The small molecule below binds the protein below.
Small molecule (SMILES): CC(C)=CCC/C(C)=C/CC/C(C)=C/[C@@H]1[C@@H](CO[P](=O)(O)OP(=O)(O)O)[C@]1(C)CC/C=C(\C)CCC=C(C)C

Sequence of chain 1.A:
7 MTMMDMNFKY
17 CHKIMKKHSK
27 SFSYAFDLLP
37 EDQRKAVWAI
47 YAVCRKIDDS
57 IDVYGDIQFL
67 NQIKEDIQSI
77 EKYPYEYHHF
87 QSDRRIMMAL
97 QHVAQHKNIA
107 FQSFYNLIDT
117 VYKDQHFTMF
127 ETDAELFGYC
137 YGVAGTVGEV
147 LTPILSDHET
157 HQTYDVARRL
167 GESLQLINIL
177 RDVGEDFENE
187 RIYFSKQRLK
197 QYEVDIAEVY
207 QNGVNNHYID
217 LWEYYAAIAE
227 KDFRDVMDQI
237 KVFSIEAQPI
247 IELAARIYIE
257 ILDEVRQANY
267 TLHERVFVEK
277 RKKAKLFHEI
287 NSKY

Binding-site contacts:
Ligand atom PBM contacts residue MG1 of chain 1.D at 3.4 Å.
Ligand atom OAJ contacts residue HIS24 of chain 1.A at 3.6 Å.
Ligand atom CAZ contacts residue PHE28 of chain 1.A at 3.5 Å (hydrophobic).
Ligand atom OAL contacts residue TYR254 of chain 1.A at 2.6 Å (h-bond).
Ligand atom OAM contacts residue TYR47 of chain 1.A at 2.6 Å (h-bond).
Ligand atom OAK contacts residue TYR254 of chain 1.A at 3.4 Å (h-bond).
Ligand atom OAI contacts residue HIS24 of chain 1.A at 3.1 Å (h-bond).
Ligand atom CAO contacts residue LEU166 of chain 1.A at 3.7 Å (hydrophobic).
Ligand atom OAM contacts residue SER25 of chain 1.A at 2.6 Å (h-bond).
Ligand atom OBC contacts residue TYR254 of chain 1.A at 3.8 Å.
Ligand atom PBM contacts residue ARG51 of chain 1.A at 3.7 Å.
Ligand atom PBM contacts residue SER25 of chain 1.A at 3.6 Å.
Ligand atom CAE contacts residue ARG51 of chain 1.A at 3.7 Å.
Ligand atom OAM contacts residue ARG51 of chain 1.A at 3.6 Å.
Ligand atom CAP contacts residue CYS50 of chain 1.A at 3.5 Å (hydrophobic).
Ligand atom CAZ contacts residue TYR254 of chain 1.A at 3.6 Å (hydrophobic).
Ligand atom CBD contacts residue TYR47 of chain 1.A at 3.7 Å (hydrophobic).
Ligand atom CAY contacts residue VAL139 of chain 1.A at 3.3 Å (hydrophobic).
Ligand atom CAN contacts residue TYR47 of chain 1.A at 3.6 Å (hydrophobic).
Ligand atom OBC contacts residue SER25 of chain 1.A at 3.3 Å (h-bond).
Ligand atom OAJ contacts residue ARG51 of chain 1.A at 2.8 Å (salt-bridge).
Ligand atom OBC contacts residue MG1 of chain 1.D at 3.7 Å.
Ligand atom CBF contacts residue CYS50 of chain 1.A at 3.5 Å (hydrophobic).
Ligand atom CAS contacts residue VAL143 of chain 1.A at 3.6 Å (hydrophobic).
Ligand atom PBL contacts residue MG1 of chain 1.D at 3.5 Å.
Ligand atom OAK contacts residue ASN174 of chain 1.A at 3.2 Å (h-bond).
Ligand atom PBL contacts residue ARG177 of chain 1.A at 3.7 Å.
Ligand atom OAK contacts residue MG1 of chain 1.D at 3.6 Å.
Ligand atom OAJ contacts residue MG1 of chain 1.D at 2.4 Å.
Ligand atom CAU contacts residue CYS50 of chain 1.A at 3.6 Å (hydrophobic).
Ligand atom OAL contacts residue ARG177 of chain 1.A at 3.0 Å (salt-bridge).
Ligand atom CAB contacts residue VAL143 of chain 1.A at 3.6 Å (hydrophobic).
Ligand atom PBM contacts residue TYR47 of chain 1.A at 3.8 Å.
Ligand atom PBL contacts residue TYR254 of chain 1.A at 3.3 Å.
Ligand atom OAI contacts residue MG1 of chain 1.D at 2.5 Å.
Ligand atom CAO contacts residue ALA163 of chain 1.A at 3.7 Å (hydrophobic).
Ligand atom OAK contacts residue ARG177 of chain 1.A at 3.0 Å (salt-bridge).
Ligand atom CAC contacts residue ALA163 of chain 1.A at 3.7 Å (hydrophobic).
Ligand atom CAW contacts residue TYR47 of chain 1.A at 3.4 Å (hydrophobic).
Ligand atom OAI contacts residue ARG271 of chain 1.A at 3.3 Å (salt-bridge).